Sequence of chain 43.A:
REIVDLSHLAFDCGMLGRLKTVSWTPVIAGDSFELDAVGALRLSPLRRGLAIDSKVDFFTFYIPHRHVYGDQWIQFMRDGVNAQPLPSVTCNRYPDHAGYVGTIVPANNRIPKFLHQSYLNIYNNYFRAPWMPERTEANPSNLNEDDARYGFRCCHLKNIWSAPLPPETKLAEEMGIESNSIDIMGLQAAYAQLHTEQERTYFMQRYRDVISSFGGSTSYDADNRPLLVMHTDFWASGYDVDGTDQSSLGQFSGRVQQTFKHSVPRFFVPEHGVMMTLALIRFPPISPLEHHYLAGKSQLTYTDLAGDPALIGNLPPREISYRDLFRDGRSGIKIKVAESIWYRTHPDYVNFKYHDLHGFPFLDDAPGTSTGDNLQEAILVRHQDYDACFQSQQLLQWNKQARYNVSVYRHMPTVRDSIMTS

Binding-site contacts:
Ligand atom O3' contacts residue DC1 of chain 43.G at 1.5 Å (h-bond).
Ligand atom C5' contacts residue PHE277 of chain 43.A at 3.8 Å (hydrophobic).
Ligand atom OP2 contacts residue PHE277 of chain 43.A at 3.8 Å.
Ligand atom C3' contacts residue DC1 of chain 43.G at 1.0 Å.
Ligand atom O4' contacts residue ARG10 of chain 43.A at 4.1 Å.
Ligand atom OP2 contacts residue DC1 of chain 43.G at 1.1 Å.
Ligand atom C1' contacts residue ARG10 of chain 43.A at 3.5 Å.
Ligand atom C4' contacts residue DC1 of chain 43.G at 1.2 Å.
Ligand atom O5' contacts residue DC1 of chain 43.G at 1.2 Å (h-bond).
Ligand atom O4' contacts residue DC1 of chain 43.G at 0.4 Å (h-bond).
Ligand atom O4' contacts residue PHE277 of chain 43.A at 4.4 Å.
Ligand atom C1' contacts residue DC1 of chain 43.G at 1.4 Å.
Ligand atom C5' contacts residue DC1 of chain 43.G at 1.5 Å.
Ligand atom OP1 contacts residue DC1 of chain 43.G at 0.3 Å (h-bond).
Ligand atom C2' contacts residue DC1 of chain 43.G at 1.4 Å.
Ligand atom O5' contacts residue PHE277 of chain 43.A at 4.1 Å.
Ligand atom P contacts residue DC1 of chain 43.G at 0.8 Å.
Ligand atom P contacts residue PHE277 of chain 43.A at 3.7 Å.

A protein and the small-molecule ligand that binds it are described below.
Small molecule (SMILES): Nc1ccn([C@H]2C[C@H](O)[C@@H](COP(=O)(O)O)O2)c(=O)n1